Sequence of chain 1.D:
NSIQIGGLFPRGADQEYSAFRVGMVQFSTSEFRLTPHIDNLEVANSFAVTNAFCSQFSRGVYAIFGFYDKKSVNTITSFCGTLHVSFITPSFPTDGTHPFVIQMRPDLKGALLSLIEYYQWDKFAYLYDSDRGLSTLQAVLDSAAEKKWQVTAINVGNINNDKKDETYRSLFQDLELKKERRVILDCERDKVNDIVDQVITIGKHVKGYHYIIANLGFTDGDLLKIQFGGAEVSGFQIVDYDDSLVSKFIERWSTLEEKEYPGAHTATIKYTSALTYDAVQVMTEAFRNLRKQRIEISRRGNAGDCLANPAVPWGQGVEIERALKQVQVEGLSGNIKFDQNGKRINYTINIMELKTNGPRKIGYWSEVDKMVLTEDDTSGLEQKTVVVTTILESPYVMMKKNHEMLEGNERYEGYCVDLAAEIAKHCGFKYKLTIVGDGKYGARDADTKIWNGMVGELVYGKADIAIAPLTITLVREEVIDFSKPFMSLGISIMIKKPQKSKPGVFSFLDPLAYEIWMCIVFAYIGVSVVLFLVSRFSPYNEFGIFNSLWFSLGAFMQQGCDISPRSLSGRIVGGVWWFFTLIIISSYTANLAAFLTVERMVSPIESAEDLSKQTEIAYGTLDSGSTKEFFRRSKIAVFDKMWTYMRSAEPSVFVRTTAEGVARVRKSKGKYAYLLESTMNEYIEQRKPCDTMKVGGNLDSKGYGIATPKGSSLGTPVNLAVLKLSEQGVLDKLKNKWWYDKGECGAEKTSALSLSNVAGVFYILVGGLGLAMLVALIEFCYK

A small-molecule ligand and the protein it binds are described below.
Small molecule (SMILES): CC(C)CCC[C@@H](C)[C@H]1CC[C@H]2[C@@H]3CC=C4C[C@@H](O)CC[C@]4(C)[C@H]3CC[C@]12C

Binding-site contacts:
Ligand atom C7 contacts residue TYR788 of chain 1.D at 3.9 Å (hydrophobic).
Ligand atom C19 contacts residue PCW1 of chain 1.W at 3.9 Å.
Ligand atom C1 contacts residue PCW1 of chain 1.W at 4.2 Å.
Ligand atom C27 contacts residue PCW1 of chain 1.DA at 3.8 Å.
Ligand atom C25 contacts residue GLY792 of chain 1.D at 4.4 Å.
Ligand atom C20 contacts residue PHE922 of chain 1.C at 4.1 Å (hydrophobic).
Ligand atom C7 contacts residue VAL505 of chain 1.D at 3.8 Å (hydrophobic).
Ligand atom C19 contacts residue PCW1 of chain 1.CA at 4.3 Å.
Ligand atom C14 contacts residue TYR788 of chain 1.D at 4.2 Å (hydrophobic).
Ligand atom C18 contacts residue PHE922 of chain 1.C at 4.0 Å (hydrophobic).
Ligand atom C18 contacts residue LEU970 of chain 1.C at 3.7 Å (hydrophobic).
Ligand atom C22 contacts residue PHE922 of chain 1.C at 4.1 Å (hydrophobic).
Ligand atom C6 contacts residue VAL505 of chain 1.D at 4.4 Å (hydrophobic).
Ligand atom C12 contacts residue PHE922 of chain 1.C at 3.9 Å (hydrophobic).
Ligand atom C20 contacts residue VAL966 of chain 1.C at 4.0 Å (hydrophobic).
Ligand atom C5 contacts residue PCW1 of chain 1.CA at 3.6 Å.
Ligand atom C26 contacts residue GLY792 of chain 1.D at 4.4 Å.
Ligand atom C27 contacts residue PCW1 of chain 1.CA at 3.8 Å.
Ligand atom C15 contacts residue TYR788 of chain 1.D at 3.5 Å (hydrophobic).
Ligand atom C4 contacts residue PCW1 of chain 1.CA at 3.8 Å.
Ligand atom C16 contacts residue TYR788 of chain 1.D at 3.9 Å (hydrophobic).
Ligand atom C25 contacts residue PCW1 of chain 1.DA at 4.2 Å.
Ligand atom C14 contacts residue PCW1 of chain 1.CA at 4.4 Å.
Ligand atom C15 contacts residue PCW1 of chain 1.CA at 3.4 Å.
Ligand atom C23 contacts residue PCW1 of chain 1.DA at 3.9 Å.
Ligand atom C18 contacts residue VAL966 of chain 1.C at 3.7 Å (hydrophobic).
Ligand atom C17 contacts residue PCW1 of chain 1.CA at 3.9 Å.
Ligand atom C2 contacts residue SER918 of chain 1.C at 4.4 Å.
Ligand atom C24 contacts residue PCW1 of chain 1.DA at 4.0 Å.
Ligand atom C9 contacts residue PCW1 of chain 1.CA at 4.2 Å.
Ligand atom C16 contacts residue PCW1 of chain 1.CA at 3.4 Å.
Ligand atom C6 contacts residue LEU970 of chain 1.C at 3.8 Å (hydrophobic).
Ligand atom C12 contacts residue LEU970 of chain 1.C at 4.2 Å (hydrophobic).
Ligand atom C6 contacts residue PCW1 of chain 1.CA at 4.2 Å.
Ligand atom C1 contacts residue LEU970 of chain 1.C at 4.1 Å (hydrophobic).
Ligand atom C7 contacts residue PCW1 of chain 1.CA at 4.2 Å.
Ligand atom C27 contacts residue GLY792 of chain 1.D at 3.6 Å.
Ligand atom C8 contacts residue PCW1 of chain 1.CA at 4.0 Å.
Ligand atom C2 contacts residue PCW1 of chain 1.W at 4.4 Å.
Ligand atom C21 contacts residue VAL966 of chain 1.C at 3.7 Å (hydrophobic).

Sequence of chain 1.C:
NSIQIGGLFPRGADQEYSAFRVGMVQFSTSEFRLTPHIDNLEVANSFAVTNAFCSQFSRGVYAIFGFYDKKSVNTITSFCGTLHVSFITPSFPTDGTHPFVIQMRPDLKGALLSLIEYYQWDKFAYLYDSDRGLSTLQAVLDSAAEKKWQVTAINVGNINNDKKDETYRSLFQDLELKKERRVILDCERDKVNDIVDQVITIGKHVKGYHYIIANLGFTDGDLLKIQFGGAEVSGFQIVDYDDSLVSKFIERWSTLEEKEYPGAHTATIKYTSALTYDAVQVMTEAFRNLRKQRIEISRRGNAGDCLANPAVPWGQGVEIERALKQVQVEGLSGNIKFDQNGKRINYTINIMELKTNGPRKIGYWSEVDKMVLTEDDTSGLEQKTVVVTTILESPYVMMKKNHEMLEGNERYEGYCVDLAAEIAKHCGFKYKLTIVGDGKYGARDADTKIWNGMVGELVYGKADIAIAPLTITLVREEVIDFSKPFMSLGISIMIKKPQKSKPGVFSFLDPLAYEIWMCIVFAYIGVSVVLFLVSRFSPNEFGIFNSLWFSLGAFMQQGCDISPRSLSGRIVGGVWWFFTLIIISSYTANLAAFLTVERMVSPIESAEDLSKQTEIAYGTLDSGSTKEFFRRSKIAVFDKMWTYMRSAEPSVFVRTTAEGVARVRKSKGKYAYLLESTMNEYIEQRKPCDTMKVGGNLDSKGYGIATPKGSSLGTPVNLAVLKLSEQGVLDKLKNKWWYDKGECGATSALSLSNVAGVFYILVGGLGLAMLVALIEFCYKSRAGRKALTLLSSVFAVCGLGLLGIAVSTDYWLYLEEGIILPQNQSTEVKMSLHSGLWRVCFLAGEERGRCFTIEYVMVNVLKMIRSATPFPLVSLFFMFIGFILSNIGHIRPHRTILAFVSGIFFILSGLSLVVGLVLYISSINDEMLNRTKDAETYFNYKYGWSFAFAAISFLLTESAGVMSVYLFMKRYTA